Sequence of chain 1.B:
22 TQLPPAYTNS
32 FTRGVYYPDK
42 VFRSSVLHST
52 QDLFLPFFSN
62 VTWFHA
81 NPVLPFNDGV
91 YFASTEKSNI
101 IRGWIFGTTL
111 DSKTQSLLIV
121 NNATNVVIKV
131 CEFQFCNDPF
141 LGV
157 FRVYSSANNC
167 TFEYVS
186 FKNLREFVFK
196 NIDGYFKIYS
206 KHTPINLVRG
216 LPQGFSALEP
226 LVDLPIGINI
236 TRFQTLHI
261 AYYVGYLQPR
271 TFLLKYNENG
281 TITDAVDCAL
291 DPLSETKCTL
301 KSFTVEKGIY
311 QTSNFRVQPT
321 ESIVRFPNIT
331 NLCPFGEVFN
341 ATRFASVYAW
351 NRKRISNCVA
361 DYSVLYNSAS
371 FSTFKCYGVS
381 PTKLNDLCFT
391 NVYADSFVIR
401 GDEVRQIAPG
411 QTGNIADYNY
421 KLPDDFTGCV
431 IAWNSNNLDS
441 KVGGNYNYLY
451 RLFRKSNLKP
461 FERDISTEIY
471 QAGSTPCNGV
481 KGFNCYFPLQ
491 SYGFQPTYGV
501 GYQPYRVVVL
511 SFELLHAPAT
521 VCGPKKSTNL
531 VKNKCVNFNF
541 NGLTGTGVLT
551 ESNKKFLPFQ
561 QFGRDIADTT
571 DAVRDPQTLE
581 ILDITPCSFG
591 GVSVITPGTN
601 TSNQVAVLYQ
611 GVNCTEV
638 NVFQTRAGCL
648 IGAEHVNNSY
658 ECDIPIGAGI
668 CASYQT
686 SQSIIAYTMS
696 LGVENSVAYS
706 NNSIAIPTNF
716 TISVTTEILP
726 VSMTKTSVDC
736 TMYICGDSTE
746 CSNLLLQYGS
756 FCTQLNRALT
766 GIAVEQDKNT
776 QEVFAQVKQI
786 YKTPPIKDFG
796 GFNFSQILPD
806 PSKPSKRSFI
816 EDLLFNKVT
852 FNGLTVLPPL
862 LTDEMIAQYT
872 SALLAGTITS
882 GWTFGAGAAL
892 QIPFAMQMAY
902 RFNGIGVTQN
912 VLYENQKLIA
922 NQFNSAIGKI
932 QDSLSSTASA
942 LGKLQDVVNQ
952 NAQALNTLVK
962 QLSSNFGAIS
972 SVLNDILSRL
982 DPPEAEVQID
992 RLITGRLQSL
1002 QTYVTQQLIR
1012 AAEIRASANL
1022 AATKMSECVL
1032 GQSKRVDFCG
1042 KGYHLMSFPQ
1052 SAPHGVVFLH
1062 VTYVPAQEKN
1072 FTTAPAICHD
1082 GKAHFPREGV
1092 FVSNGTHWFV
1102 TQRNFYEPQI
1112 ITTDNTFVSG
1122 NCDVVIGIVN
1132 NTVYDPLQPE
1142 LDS

This protein binds this small molecule.
Small molecule (SMILES): CC(=O)N[C@@H]1[C@@H](O)[C@H](O)[C@@H](CO)O[C@H]1O

Binding-site contacts:
Ligand atom C8 contacts residue LYS1070 of chain 1.A at 3.9 Å.
Ligand atom C3 contacts residue ALA703 of chain 1.A at 4.3 Å (hydrophobic).
Ligand atom C5 contacts residue ASN1071 of chain 1.A at 3.6 Å.
Ligand atom C2 contacts residue ASN1071 of chain 1.A at 2.5 Å.
Ligand atom O5 contacts residue ASN1071 of chain 1.A at 2.3 Å (h-bond).
Ligand atom C7 contacts residue GLU1069 of chain 1.A at 4.4 Å.
Ligand atom C5 contacts residue ALA703 of chain 1.A at 3.6 Å (hydrophobic).
Ligand atom O7 contacts residue ASN1071 of chain 1.A at 3.9 Å.
Ligand atom O6 contacts residue ALA703 of chain 1.A at 4.5 Å.
Ligand atom C4 contacts residue ASN1071 of chain 1.A at 4.2 Å.
Ligand atom C1 contacts residue ASN1071 of chain 1.A at 1.4 Å.
Ligand atom O5 contacts residue ALA703 of chain 1.A at 4.2 Å.
Ligand atom O4 contacts residue ALA703 of chain 1.A at 4.4 Å.
Ligand atom C6 contacts residue ALA703 of chain 1.A at 4.5 Å (hydrophobic).
Ligand atom C1 contacts residue ALA703 of chain 1.A at 4.2 Å (hydrophobic).
Ligand atom C8 contacts residue ASN1071 of chain 1.A at 3.6 Å.
Ligand atom C8 contacts residue GLU1069 of chain 1.A at 3.2 Å.
Ligand atom C7 contacts residue ASN1071 of chain 1.A at 3.3 Å.
Ligand atom C3 contacts residue ASN1071 of chain 1.A at 3.8 Å.
Ligand atom C1 contacts residue GLN892 of chain 1.B at 4.2 Å.
Ligand atom C4 contacts residue ALA703 of chain 1.A at 4.3 Å (hydrophobic).
Ligand atom N2 contacts residue ASN1071 of chain 1.A at 2.7 Å (h-bond).

Sequence of chain 1.A:
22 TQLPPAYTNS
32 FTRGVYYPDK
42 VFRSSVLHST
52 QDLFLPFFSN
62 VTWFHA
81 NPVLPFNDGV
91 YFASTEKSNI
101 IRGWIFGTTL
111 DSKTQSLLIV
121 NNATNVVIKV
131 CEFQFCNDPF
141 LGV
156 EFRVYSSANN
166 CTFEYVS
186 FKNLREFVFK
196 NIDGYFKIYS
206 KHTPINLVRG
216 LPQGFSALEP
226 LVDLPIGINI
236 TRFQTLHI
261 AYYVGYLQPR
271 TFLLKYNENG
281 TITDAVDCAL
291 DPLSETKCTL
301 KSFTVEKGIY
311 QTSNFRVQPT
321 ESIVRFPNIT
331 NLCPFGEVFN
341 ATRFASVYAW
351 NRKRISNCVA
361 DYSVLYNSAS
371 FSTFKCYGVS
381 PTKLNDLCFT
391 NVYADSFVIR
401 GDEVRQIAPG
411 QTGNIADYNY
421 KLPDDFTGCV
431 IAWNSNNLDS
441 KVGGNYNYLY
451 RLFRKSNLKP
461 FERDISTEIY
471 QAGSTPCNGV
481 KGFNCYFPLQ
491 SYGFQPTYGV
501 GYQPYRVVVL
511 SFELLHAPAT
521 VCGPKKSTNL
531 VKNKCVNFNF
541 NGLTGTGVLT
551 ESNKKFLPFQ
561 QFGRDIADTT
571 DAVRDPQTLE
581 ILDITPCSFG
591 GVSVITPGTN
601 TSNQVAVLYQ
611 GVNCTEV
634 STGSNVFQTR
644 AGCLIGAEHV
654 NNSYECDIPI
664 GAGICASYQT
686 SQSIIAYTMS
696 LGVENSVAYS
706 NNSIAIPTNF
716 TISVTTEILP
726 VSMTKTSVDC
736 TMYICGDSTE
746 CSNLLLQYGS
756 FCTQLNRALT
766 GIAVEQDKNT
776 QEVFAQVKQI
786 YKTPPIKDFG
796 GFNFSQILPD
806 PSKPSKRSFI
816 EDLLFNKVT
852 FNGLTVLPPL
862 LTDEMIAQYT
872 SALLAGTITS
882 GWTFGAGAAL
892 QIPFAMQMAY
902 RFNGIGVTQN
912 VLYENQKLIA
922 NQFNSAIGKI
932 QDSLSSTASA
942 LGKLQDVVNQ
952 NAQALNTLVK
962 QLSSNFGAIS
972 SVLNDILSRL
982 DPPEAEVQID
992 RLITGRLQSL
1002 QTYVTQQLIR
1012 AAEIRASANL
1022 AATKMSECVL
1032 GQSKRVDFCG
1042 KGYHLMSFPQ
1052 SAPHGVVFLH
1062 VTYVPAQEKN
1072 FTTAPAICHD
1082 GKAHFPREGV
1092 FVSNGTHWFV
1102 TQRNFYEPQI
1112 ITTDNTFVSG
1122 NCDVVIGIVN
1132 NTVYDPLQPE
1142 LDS